The protein below binds the small molecule below.
Small molecule (SMILES): CC(C)=CC[C@@]1(C=O)C=C(CO)C[C@@H]1O

Binding-site contacts:
Ligand atom C6 contacts residue THR1 of chain 1.Y at 3.3 Å.
Ligand atom O5 contacts residue GLY47 of chain 1.Y at 2.8 Å (h-bond).
Ligand atom C9 contacts residue ALA49 of chain 1.Y at 4.3 Å (hydrophobic).
Ligand atom C9 contacts residue MET45 of chain 1.Y at 3.4 Å (hydrophobic).
Ligand atom C15 contacts residue THR1 of chain 1.Y at 4.2 Å.
Ligand atom C15 contacts residue THR21 of chain 1.Y at 3.8 Å.
Ligand atom O1 contacts residue TYR170 of chain 1.Y at 3.7 Å.
Ligand atom O5 contacts residue ALA46 of chain 1.Y at 3.4 Å.
Ligand atom C3 contacts residue THR1 of chain 1.Y at 2.5 Å.
Ligand atom C6 contacts residue GLY47 of chain 1.Y at 4.1 Å.
Ligand atom C11 contacts residue THR1 of chain 1.Y at 3.6 Å.
Ligand atom O5 contacts residue THR1 of chain 1.Y at 2.5 Å (h-bond).
Ligand atom C12 contacts residue THR1 of chain 1.Y at 4.4 Å.
Ligand atom C10 contacts residue VAL31 of chain 1.Y at 4.0 Å (hydrophobic).
Ligand atom O1 contacts residue THR1 of chain 1.Y at 2.4 Å (h-bond).
Ligand atom C13 contacts residue THR21 of chain 1.Y at 4.2 Å.
Ligand atom C15 contacts residue ALA20 of chain 1.Y at 4.5 Å (hydrophobic).
Ligand atom O1 contacts residue ARG19 of chain 1.Y at 4.1 Å.
Ligand atom C4 contacts residue GLY47 of chain 1.Y at 4.0 Å.
Ligand atom C4 contacts residue THR1 of chain 1.Y at 1.4 Å.
Ligand atom C8 contacts residue LYS33 of chain 1.Y at 4.4 Å.
Ligand atom C2 contacts residue ARG19 of chain 1.Y at 3.9 Å.
Ligand atom C2 contacts residue ALA20 of chain 1.Y at 4.5 Å (hydrophobic).
Ligand atom C2 contacts residue THR1 of chain 1.Y at 2.9 Å.
Ligand atom C11 contacts residue GLY47 of chain 1.Y at 3.3 Å.
Ligand atom C7 contacts residue GLY47 of chain 1.Y at 4.2 Å.
Ligand atom O14 contacts residue GLY47 of chain 1.Y at 3.5 Å (h-bond).
Ligand atom C6 contacts residue LYS33 of chain 1.Y at 4.2 Å.
Ligand atom C2 contacts residue THR21 of chain 1.Y at 4.4 Å.
Ligand atom O1 contacts residue THR21 of chain 1.Y at 4.1 Å.
Ligand atom C10 contacts residue ALA20 of chain 1.Y at 4.4 Å (hydrophobic).
Ligand atom C13 contacts residue GLY47 of chain 1.Y at 4.4 Å.
Ligand atom C12 contacts residue GLY47 of chain 1.Y at 4.1 Å.
Ligand atom C10 contacts residue ALA49 of chain 1.Y at 3.3 Å (hydrophobic).
Ligand atom C9 contacts residue LYS33 of chain 1.Y at 4.0 Å.
Ligand atom C3 contacts residue GLY47 of chain 1.Y at 4.2 Å.
Ligand atom C7 contacts residue LYS33 of chain 1.Y at 4.4 Å.
Ligand atom C8 contacts residue ALA49 of chain 1.Y at 4.1 Å (hydrophobic).

Sequence of chain 1.Y:
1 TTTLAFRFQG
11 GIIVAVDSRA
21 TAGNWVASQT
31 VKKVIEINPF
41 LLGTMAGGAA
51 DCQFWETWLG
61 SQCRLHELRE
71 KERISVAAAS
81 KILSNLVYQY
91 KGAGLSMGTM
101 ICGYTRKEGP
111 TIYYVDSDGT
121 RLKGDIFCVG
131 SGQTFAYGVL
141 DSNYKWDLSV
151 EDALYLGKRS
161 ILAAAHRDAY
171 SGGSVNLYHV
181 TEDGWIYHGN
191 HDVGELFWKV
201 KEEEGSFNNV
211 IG